This small molecule binds to this protein.
Small molecule (SMILES): O=Cc1ccco1

Binding-site contacts:
Ligand atom C4 contacts residue TRP51 of chain 2.D at 3.9 Å (hydrophobic).
Ligand atom C6 contacts residue ILE287 of chain 2.D at 3.4 Å (hydrophobic).
Ligand atom C2 contacts residue VAL288 of chain 2.D at 4.1 Å (hydrophobic).
Ligand atom O3 contacts residue TRP89 of chain 2.D at 3.5 Å.
Ligand atom C2 contacts residue THR42 of chain 2.D at 4.0 Å.
Ligand atom OXT contacts residue HIS63 of chain 2.D at 3.3 Å (h-bond).
Ligand atom OXT contacts residue CYS150 of chain 2.D at 3.5 Å (h-bond).
Ligand atom C2 contacts residue ILE287 of chain 2.D at 4.2 Å (hydrophobic).
Ligand atom OXT contacts residue CYS40 of chain 2.D at 4.3 Å.
Ligand atom C1 contacts residue CYS150 of chain 2.D at 4.2 Å (hydrophobic).
Ligand atom O3 contacts residue THR42 of chain 2.D at 3.5 Å (h-bond).
Ligand atom C1 contacts residue VAL288 of chain 2.D at 3.6 Å (hydrophobic).
Ligand atom C1 contacts residue HIS63 of chain 2.D at 4.0 Å.
Ligand atom C5 contacts residue ILE287 of chain 2.D at 3.8 Å (hydrophobic).
Ligand atom C5 contacts residue LEU264 of chain 2.D at 4.1 Å (hydrophobic).
Ligand atom OXT contacts residue THR42 of chain 2.D at 2.8 Å (h-bond).
Ligand atom C6 contacts residue TRP89 of chain 2.D at 3.4 Å (hydrophobic).
Ligand atom C5 contacts residue TRP89 of chain 2.D at 3.4 Å (hydrophobic).
Ligand atom OXT contacts residue ZN1 of chain 2.X at 3.8 Å.
Ligand atom C6 contacts residue VAL288 of chain 2.D at 3.8 Å (hydrophobic).
Ligand atom C2 contacts residue TRP89 of chain 2.D at 3.6 Å (hydrophobic).
Ligand atom C1 contacts residue THR42 of chain 2.D at 3.8 Å.
Ligand atom C4 contacts residue TRP89 of chain 2.D at 3.3 Å (hydrophobic).
Ligand atom C1 contacts residue TRP89 of chain 2.D at 3.8 Å (hydrophobic).
Ligand atom C4 contacts residue LEU264 of chain 2.D at 3.7 Å (hydrophobic).
Ligand atom O3 contacts residue TRP51 of chain 2.D at 4.0 Å.

Sequence of chain 2.D:
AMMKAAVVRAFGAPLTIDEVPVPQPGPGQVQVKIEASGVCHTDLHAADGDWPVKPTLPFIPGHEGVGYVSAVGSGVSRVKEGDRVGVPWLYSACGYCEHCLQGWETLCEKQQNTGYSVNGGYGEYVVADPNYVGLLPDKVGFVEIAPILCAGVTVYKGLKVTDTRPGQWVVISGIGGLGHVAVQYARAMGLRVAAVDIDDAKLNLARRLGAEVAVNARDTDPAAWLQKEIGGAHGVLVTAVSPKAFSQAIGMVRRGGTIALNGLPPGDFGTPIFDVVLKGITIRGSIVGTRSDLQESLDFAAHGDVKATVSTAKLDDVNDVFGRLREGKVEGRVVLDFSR